Binding-site contacts:
Ligand atom OP2 contacts residue ASN133 of chain 27.C at 2.5 Å.
Ligand atom C6 contacts residue VAL94 of chain 27.C at 1.8 Å (hydrophobic).
Ligand atom C4 contacts residue VAL107 of chain 27.C at 2.6 Å (hydrophobic).
Ligand atom C4 contacts residue VAL94 of chain 27.C at 2.8 Å (hydrophobic).
Ligand atom C6 contacts residue GLY112 of chain 27.C at 2.2 Å.
Ligand atom N3 contacts residue GLY113 of chain 27.C at 2.1 Å.
Ligand atom N3 contacts residue LEU93 of chain 27.C at 1.6 Å (h-bond).
Ligand atom O4 contacts residue VAL107 of chain 27.C at 1.8 Å.
Ligand atom O4' contacts residue VAL94 of chain 27.C at 2.7 Å.
Ligand atom C1' contacts residue VAL94 of chain 27.C at 2.6 Å (hydrophobic).
Ligand atom C2 contacts residue LEU93 of chain 27.C at 2.0 Å (hydrophobic).
Ligand atom C4 contacts residue LEU93 of chain 27.C at 2.9 Å (hydrophobic).
Ligand atom C4' contacts residue TRP95 of chain 27.C at 3.0 Å (hydrophobic).
Ligand atom C6 contacts residue GLY113 of chain 27.C at 1.8 Å.
Ligand atom C4 contacts residue GLY113 of chain 27.C at 1.2 Å.
Ligand atom C5 contacts residue GLY112 of chain 27.C at 2.6 Å.
Ligand atom O2' contacts residue TRP95 of chain 27.C at 2.5 Å.
Ligand atom C4 contacts residue LEU114 of chain 27.C at 2.8 Å (hydrophobic).
Ligand atom O3' contacts residue GLU131 of chain 27.C at 2.8 Å (salt-bridge).
Ligand atom N3 contacts residue VAL107 of chain 27.C at 2.9 Å.
Ligand atom C1' contacts residue TRP95 of chain 27.C at 2.4 Å (hydrophobic).
Ligand atom C5 contacts residue THR110 of chain 27.C at 2.9 Å.
Ligand atom C5 contacts residue GLY113 of chain 27.C at 1.2 Å.
Ligand atom C5 contacts residue VAL94 of chain 27.C at 2.5 Å (hydrophobic).
Ligand atom N1 contacts residue VAL94 of chain 27.C at 1.9 Å.
Ligand atom O5' contacts residue ASN133 of chain 27.C at 2.9 Å (h-bond).
Ligand atom N1 contacts residue GLY112 of chain 27.C at 2.9 Å (h-bond).
Ligand atom O4 contacts residue LEU114 of chain 27.C at 2.8 Å (h-bond).
Ligand atom OP1 contacts residue ASN136 of chain 27.C at 2.4 Å (h-bond).
Ligand atom O2 contacts residue VAL94 of chain 27.C at 1.5 Å.
Ligand atom N3 contacts residue VAL94 of chain 27.C at 2.3 Å.
Ligand atom C6 contacts residue TYR111 of chain 27.C at 3.1 Å (hydrophobic).
Ligand atom N3 contacts residue LEU114 of chain 27.C at 2.9 Å (h-bond).
Ligand atom O4 contacts residue GLU131 of chain 27.C at 2.6 Å (salt-bridge).
Ligand atom O4' contacts residue TRP95 of chain 27.C at 2.8 Å (h-bond).
Ligand atom N1 contacts residue GLY113 of chain 27.C at 2.8 Å.
Ligand atom C2 contacts residue GLY113 of chain 27.C at 2.8 Å.
Ligand atom O4 contacts residue GLY113 of chain 27.C at 2.0 Å.
Ligand atom C2 contacts residue VAL94 of chain 27.C at 1.7 Å (hydrophobic).
Ligand atom O2 contacts residue LEU93 of chain 27.C at 1.9 Å (h-bond).

This protein binds this small molecule.
Small molecule (SMILES): O=c1ccn([C@@H]2O[C@H](CO[P](=O)(O)O[C@H]3[C@@H](O)[C@H](n4ccc(=O)[nH]c4=O)O[C@@H]3COP(=O)(O)O)[C@@H](O)[C@H]2O)c(=O)[nH]1

Sequence of chain 28.C:
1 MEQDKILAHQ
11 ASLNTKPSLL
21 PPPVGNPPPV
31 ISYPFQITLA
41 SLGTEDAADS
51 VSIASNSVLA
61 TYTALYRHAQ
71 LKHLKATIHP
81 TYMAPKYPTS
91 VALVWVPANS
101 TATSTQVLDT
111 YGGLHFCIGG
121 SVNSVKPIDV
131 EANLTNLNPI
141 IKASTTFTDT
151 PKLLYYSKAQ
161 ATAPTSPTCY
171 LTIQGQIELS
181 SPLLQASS

Sequence of chain 27.D:
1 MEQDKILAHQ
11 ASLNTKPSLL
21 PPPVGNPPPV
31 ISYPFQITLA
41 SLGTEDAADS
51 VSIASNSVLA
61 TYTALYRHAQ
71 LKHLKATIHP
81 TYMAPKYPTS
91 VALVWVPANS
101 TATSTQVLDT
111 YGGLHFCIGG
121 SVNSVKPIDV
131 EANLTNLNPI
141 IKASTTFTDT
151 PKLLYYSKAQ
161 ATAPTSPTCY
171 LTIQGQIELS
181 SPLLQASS

Sequence of chain 27.C:
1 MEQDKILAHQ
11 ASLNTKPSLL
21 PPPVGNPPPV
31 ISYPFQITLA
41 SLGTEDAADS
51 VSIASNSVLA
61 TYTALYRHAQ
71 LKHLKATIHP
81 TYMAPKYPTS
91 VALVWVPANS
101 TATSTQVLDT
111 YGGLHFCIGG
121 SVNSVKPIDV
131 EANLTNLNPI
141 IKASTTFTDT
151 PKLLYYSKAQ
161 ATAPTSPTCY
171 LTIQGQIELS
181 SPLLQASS